Sequence of chain 1.L:
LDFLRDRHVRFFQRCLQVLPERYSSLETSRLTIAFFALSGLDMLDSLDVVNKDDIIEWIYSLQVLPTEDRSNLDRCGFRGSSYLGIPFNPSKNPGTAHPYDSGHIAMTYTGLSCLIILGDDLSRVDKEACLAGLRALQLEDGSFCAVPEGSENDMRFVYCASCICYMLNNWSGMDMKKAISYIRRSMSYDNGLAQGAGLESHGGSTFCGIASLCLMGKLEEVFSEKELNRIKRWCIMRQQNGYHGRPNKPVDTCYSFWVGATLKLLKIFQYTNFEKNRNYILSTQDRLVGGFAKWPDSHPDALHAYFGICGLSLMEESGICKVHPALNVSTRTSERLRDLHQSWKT

Sequence of chain 1.R:
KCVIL

The small molecule below binds the protein below.
Small molecule (SMILES): CC(C)=CCC/C(C)=C/CC/C(C)=C/CC/C(C)=C/CO[P](=O)(O)OP(=O)(O)O

Binding-site contacts:
Ligand atom C17 contacts residue TYR126 of chain 1.L at 3.9 Å (hydrophobic).
Ligand atom C20 contacts residue THR127 of chain 1.L at 3.8 Å.
Ligand atom O3A contacts residue HIS219 of chain 1.L at 3.7 Å.
Ligand atom O1A contacts residue LYS164 of chain 1.K at 3.8 Å.
Ligand atom C9 contacts residue TRP275 of chain 1.L at 3.7 Å (hydrophobic).
Ligand atom O2B contacts residue HIS219 of chain 1.L at 3.2 Å (h-bond).
Ligand atom C12 contacts residue CYS225 of chain 1.L at 3.9 Å (hydrophobic).
Ligand atom C4 contacts residue HIS219 of chain 1.L at 3.8 Å.
Ligand atom C20 contacts residue PHE53 of chain 1.L at 3.8 Å (hydrophobic).
Ligand atom O1B contacts residue LYS266 of chain 1.L at 3.0 Å.
Ligand atom C14 contacts residue ILE10 of chain 1.R at 3.9 Å (hydrophobic).
Ligand atom C16 contacts residue TYR126 of chain 1.L at 3.9 Å (hydrophobic).
Ligand atom C10 contacts residue ILE10 of chain 1.R at 3.9 Å (hydrophobic).
Ligand atom C14 contacts residue ARG173 of chain 1.L at 3.7 Å.
Ligand atom O2B contacts residue LYS266 of chain 1.L at 3.4 Å.
Ligand atom C19 contacts residue TYR126 of chain 1.L at 3.8 Å (hydrophobic).
Ligand atom PB contacts residue TYR272 of chain 1.L at 3.6 Å.
Ligand atom C10 contacts residue TRP275 of chain 1.L at 3.6 Å (hydrophobic).
Ligand atom C7 contacts residue GLY221 of chain 1.L at 3.6 Å.
Ligand atom O3A contacts residue TYR272 of chain 1.L at 3.5 Å (h-bond).
Ligand atom C15 contacts residue CYS177 of chain 1.L at 3.9 Å (hydrophobic).
Ligand atom C6 contacts residue HIS219 of chain 1.L at 3.5 Å.
Ligand atom C20 contacts residue THR49 of chain 1.L at 3.9 Å.
Ligand atom C13 contacts residue ARG173 of chain 1.L at 3.9 Å.
Ligand atom C12 contacts residue TRP275 of chain 1.L at 3.9 Å (hydrophobic).
Ligand atom C15 contacts residue ARG173 of chain 1.L at 3.9 Å.
Ligand atom C15 contacts residue TYR176 of chain 1.L at 3.9 Å (hydrophobic).
Ligand atom O2B contacts residue ARG263 of chain 1.L at 2.9 Å (salt-bridge).
Ligand atom PB contacts residue LYS266 of chain 1.L at 3.7 Å.
Ligand atom O2B contacts residue TYR272 of chain 1.L at 3.9 Å.
Ligand atom C8 contacts residue GLY221 of chain 1.L at 3.6 Å.
Ligand atom O1A contacts residue ARG263 of chain 1.L at 3.0 Å (salt-bridge).
Ligand atom C19 contacts residue ASN345 of chain 1.L at 3.8 Å.
Ligand atom C4 contacts residue TYR200 of chain 1.K at 3.5 Å (hydrophobic).
Ligand atom C12 contacts residue ARG173 of chain 1.L at 3.8 Å.
Ligand atom C18 contacts residue TYR126 of chain 1.L at 3.9 Å (hydrophobic).
Ligand atom O3B contacts residue TYR272 of chain 1.L at 2.6 Å (h-bond).
Ligand atom C1 contacts residue HIS219 of chain 1.L at 3.9 Å.
Ligand atom C11 contacts residue ARG173 of chain 1.L at 3.4 Å.
Ligand atom O2A contacts residue LYS164 of chain 1.K at 3.8 Å.

Sequence of chain 1.K:
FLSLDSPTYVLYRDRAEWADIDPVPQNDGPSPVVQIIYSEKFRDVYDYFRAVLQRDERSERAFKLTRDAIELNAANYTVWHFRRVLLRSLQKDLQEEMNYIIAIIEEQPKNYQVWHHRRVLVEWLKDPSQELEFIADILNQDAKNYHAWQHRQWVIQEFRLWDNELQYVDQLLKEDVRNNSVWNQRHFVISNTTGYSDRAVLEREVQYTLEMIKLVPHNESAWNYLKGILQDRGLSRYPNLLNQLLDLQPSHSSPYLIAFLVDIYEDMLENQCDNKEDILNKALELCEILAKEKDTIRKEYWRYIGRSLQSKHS